Sequence of chain 3.A:
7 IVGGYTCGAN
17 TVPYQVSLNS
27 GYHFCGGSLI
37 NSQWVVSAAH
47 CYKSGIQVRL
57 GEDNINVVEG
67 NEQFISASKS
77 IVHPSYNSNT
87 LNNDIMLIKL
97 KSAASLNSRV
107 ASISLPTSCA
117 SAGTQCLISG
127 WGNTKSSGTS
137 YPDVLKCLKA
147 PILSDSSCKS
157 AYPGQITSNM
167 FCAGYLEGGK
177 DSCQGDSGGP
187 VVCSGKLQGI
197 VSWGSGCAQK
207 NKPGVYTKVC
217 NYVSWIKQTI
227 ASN

Binding-site contacts:
Ligand atom CG2 contacts residue ALA204 of chain 3.A at 4.0 Å (hydrophobic).
Ligand atom O contacts residue GLY9 of chain 3.A at 3.4 Å.
Ligand atom CG2 contacts residue THR130 of chain 3.A at 4.2 Å.
Ligand atom CG2 contacts residue LYS131 of chain 3.A at 4.1 Å.
Ligand atom O contacts residue ILE1 of chain 3.C at 3.8 Å.
Ligand atom CG2 contacts residue CYS179 of chain 3.A at 4.2 Å (hydrophobic).
Ligand atom CG2 contacts residue ASN129 of chain 3.A at 4.0 Å.
Ligand atom O contacts residue GLY175 of chain 3.A at 3.7 Å.
Ligand atom CB contacts residue GLY175 of chain 3.A at 4.2 Å.
Ligand atom O contacts residue LEU144 of chain 3.A at 4.0 Å.
Ligand atom CG1 contacts residue SER132 of chain 3.A at 3.3 Å.
Ligand atom OXT contacts residue GLY9 of chain 3.A at 3.0 Å (h-bond).
Ligand atom C contacts residue GLY175 of chain 3.A at 3.7 Å.
Ligand atom C contacts residue GLY10 of chain 3.A at 3.4 Å.
Ligand atom CG1 contacts residue THR130 of chain 3.A at 3.8 Å.
Ligand atom C contacts residue ASP177 of chain 3.A at 4.0 Å.
Ligand atom N contacts residue ASP177 of chain 3.A at 2.8 Å (salt-bridge).
Ligand atom O contacts residue ASP177 of chain 3.A at 3.0 Å (salt-bridge).
Ligand atom OXT contacts residue GLY175 of chain 3.A at 3.9 Å.
Ligand atom CA contacts residue ASP177 of chain 3.A at 3.8 Å.
Ligand atom C contacts residue ILE1 of chain 3.C at 3.4 Å (hydrophobic).
Ligand atom CB contacts residue THR130 of chain 3.A at 4.2 Å.
Ligand atom OXT contacts residue VAL8 of chain 3.A at 4.0 Å.
Ligand atom CG1 contacts residue ALA204 of chain 3.A at 3.9 Å (hydrophobic).
Ligand atom CB contacts residue ALA204 of chain 3.A at 4.0 Å (hydrophobic).
Ligand atom O contacts residue LYS176 of chain 3.A at 3.2 Å.
Ligand atom C contacts residue LYS176 of chain 3.A at 4.1 Å.
Ligand atom O contacts residue GLY10 of chain 3.A at 3.2 Å (h-bond).
Ligand atom CG1 contacts residue GLY175 of chain 3.A at 3.4 Å.
Ligand atom N contacts residue ILE1 of chain 3.C at 1.4 Å.
Ligand atom CG2 contacts residue ASP177 of chain 3.A at 4.2 Å.
Ligand atom OXT contacts residue ILE1 of chain 3.C at 4.0 Å.
Ligand atom OXT contacts residue GLY10 of chain 3.A at 2.8 Å (h-bond).
Ligand atom C contacts residue GLY9 of chain 3.A at 3.7 Å.
Ligand atom CB contacts residue ASP177 of chain 3.A at 3.9 Å.
Ligand atom CG2 contacts residue ILE1 of chain 3.C at 4.0 Å (hydrophobic).
Ligand atom CB contacts residue ILE1 of chain 3.C at 3.7 Å (hydrophobic).
Ligand atom CA contacts residue ILE1 of chain 3.C at 2.5 Å (hydrophobic).
Ligand atom N contacts residue ASN129 of chain 3.A at 3.9 Å.
Ligand atom CA contacts residue THR130 of chain 3.A at 3.7 Å.

This protein binds this small molecule.
Small molecule (SMILES): CC(C)[C@H](N)C(=O)O